The protein below binds the small molecule below.
Small molecule (SMILES): C[C@H](O)[C@H](N)[C@@H]1O[C@](O)(C(=O)O)C[C@H](O)[C@@H]1N

Sequence of chain 1.I:
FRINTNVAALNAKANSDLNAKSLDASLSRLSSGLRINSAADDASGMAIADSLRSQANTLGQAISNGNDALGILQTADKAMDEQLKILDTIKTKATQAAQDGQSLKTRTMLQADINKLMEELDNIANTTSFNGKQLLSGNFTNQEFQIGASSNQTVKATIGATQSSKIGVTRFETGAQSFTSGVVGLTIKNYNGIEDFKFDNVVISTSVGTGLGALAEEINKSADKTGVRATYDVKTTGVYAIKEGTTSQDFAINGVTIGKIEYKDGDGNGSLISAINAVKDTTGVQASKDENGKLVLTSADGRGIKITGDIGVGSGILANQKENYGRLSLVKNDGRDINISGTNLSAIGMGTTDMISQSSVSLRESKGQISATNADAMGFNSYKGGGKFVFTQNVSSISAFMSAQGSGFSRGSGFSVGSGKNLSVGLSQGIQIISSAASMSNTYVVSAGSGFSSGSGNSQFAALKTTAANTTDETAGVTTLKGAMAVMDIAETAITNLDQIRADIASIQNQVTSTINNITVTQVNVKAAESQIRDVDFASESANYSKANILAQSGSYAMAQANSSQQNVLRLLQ

Binding-site contacts:
Ligand atom C6 contacts residue SER455 of chain 1.I at 2.9 Å.
Ligand atom O8 contacts residue ALA450 of chain 1.I at 4.0 Å.
Ligand atom O6 contacts residue SER456 of chain 1.I at 3.7 Å.
Ligand atom C3 contacts residue SER458 of chain 1.I at 3.5 Å.
Ligand atom N5 contacts residue SER455 of chain 1.I at 4.5 Å.
Ligand atom C7 contacts residue SER455 of chain 1.I at 4.0 Å.
Ligand atom O1B contacts residue SER455 of chain 1.I at 3.2 Å.
Ligand atom O1B contacts residue ALA450 of chain 1.I at 3.9 Å.
Ligand atom O6 contacts residue SER455 of chain 1.I at 1.7 Å (h-bond).
Ligand atom O1B contacts residue SER458 of chain 1.I at 4.3 Å.
Ligand atom C4 contacts residue SER455 of chain 1.I at 3.8 Å.
Ligand atom C1 contacts residue SER455 of chain 1.I at 2.5 Å.
Ligand atom C3 contacts residue GLY457 of chain 1.I at 4.5 Å.
Ligand atom C2 contacts residue SER458 of chain 1.I at 4.2 Å.
Ligand atom C8 contacts residue SER455 of chain 1.I at 3.8 Å.
Ligand atom C1 contacts residue ALA450 of chain 1.I at 3.8 Å (hydrophobic).
Ligand atom C3 contacts residue SER455 of chain 1.I at 2.7 Å.
Ligand atom C5 contacts residue SER455 of chain 1.I at 3.9 Å.
Ligand atom O8 contacts residue SER455 of chain 1.I at 3.6 Å (h-bond).
Ligand atom C2 contacts residue SER455 of chain 1.I at 1.4 Å.
Ligand atom C2 contacts residue SER456 of chain 1.I at 3.8 Å.
Ligand atom C6 contacts residue SER456 of chain 1.I at 3.6 Å.
Ligand atom O1A contacts residue ALA450 of chain 1.I at 3.2 Å (h-bond).
Ligand atom C3 contacts residue SER456 of chain 1.I at 3.6 Å.
Ligand atom O1A contacts residue SER455 of chain 1.I at 3.1 Å (h-bond).